Binding-site contacts:
Ligand atom MG1 contacts residue ASN93 of chain 1.B at 2.1 Å.
Ligand atom O4P contacts residue ARG186 of chain 1.B at 3.3 Å.
Ligand atom N9 contacts residue ASP338 of chain 1.B at 2.8 Å (salt-bridge).
Ligand atom N33 contacts residue CYS494 of chain 1.B at 3.3 Å (h-bond).
Ligand atom O2P contacts residue ARG186 of chain 1.B at 2.8 Å (salt-bridge).
Ligand atom C32 contacts residue ARG76 of chain 1.B at 3.4 Å.
Ligand atom C10 contacts residue ASP338 of chain 1.B at 3.2 Å.
Ligand atom P1 contacts residue ARG444 of chain 1.B at 3.3 Å.
Ligand atom O6P contacts residue ARG76 of chain 1.B at 3.4 Å (salt-bridge).
Ligand atom O6P contacts residue ARG182 of chain 1.B at 2.9 Å.
Ligand atom O22 contacts residue ARG76 of chain 1.B at 3.2 Å (salt-bridge).
Ligand atom O8P contacts residue ARG76 of chain 1.B at 2.8 Å (salt-bridge).
Ligand atom O7P contacts residue ALA183 of chain 1.B at 3.1 Å (h-bond).
Ligand atom O2P contacts residue ARG444 of chain 1.B at 2.6 Å (salt-bridge).
Ligand atom O1P contacts residue GLY185 of chain 1.B at 2.8 Å (h-bond).
Ligand atom O1P contacts residue ALA183 of chain 1.B at 2.8 Å (h-bond).
Ligand atom N10 contacts residue LEU342 of chain 1.B at 2.8 Å (h-bond).
Ligand atom O1G contacts residue ASN93 of chain 1.B at 2.8 Å (h-bond).
Ligand atom N31 contacts residue LEU495 of chain 1.B at 3.0 Å (h-bond).
Ligand atom N10 contacts residue ASP338 of chain 1.B at 2.8 Å (salt-bridge).
Ligand atom O1P contacts residue ASN93 of chain 1.B at 2.9 Å (h-bond).
Ligand atom N30 contacts residue ASP489 of chain 1.B at 2.6 Å (salt-bridge).
Ligand atom N30 contacts residue LEU493 of chain 1.B at 3.0 Å (h-bond).
Ligand atom O5P contacts residue ALA183 of chain 1.B at 2.8 Å (h-bond).
Ligand atom O3P contacts residue ASN93 of chain 1.B at 3.0 Å (h-bond).
Ligand atom N13 contacts residue ASP343 of chain 1.B at 2.8 Å (salt-bridge).
Ligand atom O8 contacts residue NA1 of chain 1.G at 2.8 Å (h-bond).
Ligand atom C24 contacts residue PHE496 of chain 1.B at 3.2 Å (hydrophobic).
Ligand atom O2P contacts residue GLY185 of chain 1.B at 3.1 Å (h-bond).
Ligand atom O3P contacts residue LYS450 of chain 1.B at 3.0 Å (salt-bridge).
Ligand atom O8P contacts residue ARG182 of chain 1.B at 3.1 Å (salt-bridge).
Ligand atom MG1 contacts residue ALA183 of chain 1.B at 2.0 Å.
Ligand atom C30 contacts residue ASP489 of chain 1.B at 3.1 Å.
Ligand atom O6P contacts residue GLY95 of chain 1.B at 2.8 Å (h-bond).
Ligand atom O2P contacts residue ALA92 of chain 1.B at 3.1 Å.
Ligand atom N29 contacts residue ASP489 of chain 1.B at 2.9 Å (salt-bridge).
Ligand atom O2G contacts residue ALA183 of chain 1.B at 2.8 Å (h-bond).
Ligand atom O5P contacts residue ASN93 of chain 1.B at 2.9 Å (h-bond).
Ligand atom O28 contacts residue LYS450 of chain 1.B at 2.8 Å (salt-bridge).
Ligand atom N33 contacts residue ARG76 of chain 1.B at 3.2 Å (salt-bridge).

Sequence of chain 1.B:
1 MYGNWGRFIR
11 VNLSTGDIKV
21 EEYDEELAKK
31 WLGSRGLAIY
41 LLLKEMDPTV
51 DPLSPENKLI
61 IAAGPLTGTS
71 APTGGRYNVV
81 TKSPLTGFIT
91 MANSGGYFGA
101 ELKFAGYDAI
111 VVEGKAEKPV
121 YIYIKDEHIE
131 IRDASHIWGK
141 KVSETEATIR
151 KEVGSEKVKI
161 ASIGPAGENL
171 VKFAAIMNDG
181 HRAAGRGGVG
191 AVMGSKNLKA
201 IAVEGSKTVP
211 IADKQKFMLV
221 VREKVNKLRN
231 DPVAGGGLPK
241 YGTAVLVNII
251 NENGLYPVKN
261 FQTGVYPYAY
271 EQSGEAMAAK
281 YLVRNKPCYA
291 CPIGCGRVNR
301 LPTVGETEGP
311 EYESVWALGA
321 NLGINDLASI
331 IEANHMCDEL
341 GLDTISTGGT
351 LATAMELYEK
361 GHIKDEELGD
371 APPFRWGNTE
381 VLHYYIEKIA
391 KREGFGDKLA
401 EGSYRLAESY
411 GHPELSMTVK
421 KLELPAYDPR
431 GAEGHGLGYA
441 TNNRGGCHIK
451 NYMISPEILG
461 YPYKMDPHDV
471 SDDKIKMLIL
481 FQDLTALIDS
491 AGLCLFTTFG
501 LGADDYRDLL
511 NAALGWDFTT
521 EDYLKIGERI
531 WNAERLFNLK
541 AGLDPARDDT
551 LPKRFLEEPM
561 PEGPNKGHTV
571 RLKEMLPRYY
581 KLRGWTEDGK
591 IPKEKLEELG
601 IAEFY

This small molecule binds to this protein.
Small molecule (SMILES): Nc1nc2c(c(=O)[nH]1)N[C@H]1C(S)=C(S)[C@@H](CO[P](=O)(O)O[Mg](<-O)(<-O)O[P](=O)(O)OC[C@H]3O[C@H]4Nc5nc(N)[nH]c(=O)c5N[C@H]4C(S[W])=C3S)O[C@H]1N2